Sequence of chain 1.H:
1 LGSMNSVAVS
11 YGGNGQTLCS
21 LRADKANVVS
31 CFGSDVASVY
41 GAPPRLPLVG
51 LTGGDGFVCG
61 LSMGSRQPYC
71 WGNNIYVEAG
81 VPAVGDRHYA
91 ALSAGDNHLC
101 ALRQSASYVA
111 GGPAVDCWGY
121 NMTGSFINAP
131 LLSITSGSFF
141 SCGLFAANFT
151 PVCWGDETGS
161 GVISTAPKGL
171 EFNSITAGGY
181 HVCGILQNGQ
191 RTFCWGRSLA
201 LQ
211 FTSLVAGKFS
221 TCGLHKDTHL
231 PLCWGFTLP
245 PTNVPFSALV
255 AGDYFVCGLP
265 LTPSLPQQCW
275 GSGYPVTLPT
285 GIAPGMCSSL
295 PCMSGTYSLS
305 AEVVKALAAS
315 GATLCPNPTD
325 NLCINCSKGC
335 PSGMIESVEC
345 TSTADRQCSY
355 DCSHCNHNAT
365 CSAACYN

Binding-site contacts:
Ligand atom C2 contacts residue ASN329 of chain 1.H at 2.5 Å.
Ligand atom C7 contacts residue ASN329 of chain 1.H at 3.5 Å.
Ligand atom C8 contacts residue GLY289 of chain 1.H at 4.5 Å.
Ligand atom C8 contacts residue CYS327 of chain 1.H at 3.8 Å (hydrophobic).
Ligand atom C5 contacts residue ASN329 of chain 1.H at 3.6 Å.
Ligand atom C8 contacts residue THR300 of chain 1.H at 4.2 Å.
Ligand atom C8 contacts residue MET290 of chain 1.H at 3.8 Å (hydrophobic).
Ligand atom N2 contacts residue ASN329 of chain 1.H at 2.6 Å (h-bond).
Ligand atom C8 contacts residue ASN329 of chain 1.H at 3.7 Å.
Ligand atom O7 contacts residue GLY289 of chain 1.H at 4.3 Å.
Ligand atom C4 contacts residue ASN329 of chain 1.H at 4.3 Å.
Ligand atom O5 contacts residue ASN329 of chain 1.H at 2.4 Å (h-bond).
Ligand atom C3 contacts residue ASN329 of chain 1.H at 3.9 Å.
Ligand atom C1 contacts residue ASN329 of chain 1.H at 1.4 Å.

This protein binds this small molecule.
Small molecule (SMILES): CC(=O)N[C@@H]1[C@@H](O)[C@H](O)[C@@H](CO)O[C@H]1O